This protein binds this small molecule.
Small molecule (SMILES): CC(=O)N[C@@H]1[C@@H](O)[C@H](O)[C@@H](CO)O[C@H]1O

Sequence of chain 1.A:
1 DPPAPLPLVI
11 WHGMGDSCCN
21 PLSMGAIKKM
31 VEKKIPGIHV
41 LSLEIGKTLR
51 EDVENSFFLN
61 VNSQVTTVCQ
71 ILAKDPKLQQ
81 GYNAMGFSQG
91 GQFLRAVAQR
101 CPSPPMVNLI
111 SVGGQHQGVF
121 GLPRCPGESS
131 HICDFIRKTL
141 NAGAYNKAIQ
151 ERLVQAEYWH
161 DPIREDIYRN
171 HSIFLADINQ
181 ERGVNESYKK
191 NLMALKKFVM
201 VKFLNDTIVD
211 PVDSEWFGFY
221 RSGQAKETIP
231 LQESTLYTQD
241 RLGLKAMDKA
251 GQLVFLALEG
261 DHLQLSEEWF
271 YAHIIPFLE

Binding-site contacts:
Ligand atom C5 contacts residue TYR188 of chain 1.A at 4.3 Å (hydrophobic).
Ligand atom C4 contacts residue ASN185 of chain 1.A at 4.2 Å.
Ligand atom C1 contacts residue ASN185 of chain 1.A at 1.4 Å.
Ligand atom N2 contacts residue ASN185 of chain 1.A at 2.9 Å (h-bond).
Ligand atom C1 contacts residue SER187 of chain 1.A at 3.6 Å.
Ligand atom O6 contacts residue GLN99 of chain 1.A at 3.8 Å.
Ligand atom C6 contacts residue ARG100 of chain 1.A at 4.4 Å.
Ligand atom C5 contacts residue SER187 of chain 1.A at 3.5 Å.
Ligand atom C5 contacts residue ASN185 of chain 1.A at 3.7 Å.
Ligand atom C3 contacts residue ASN185 of chain 1.A at 3.8 Å.
Ligand atom C7 contacts residue ASN185 of chain 1.A at 3.3 Å.
Ligand atom C2 contacts residue ASN185 of chain 1.A at 2.5 Å.
Ligand atom O5 contacts residue SER187 of chain 1.A at 3.2 Å (h-bond).
Ligand atom C1 contacts residue TYR188 of chain 1.A at 4.2 Å (hydrophobic).
Ligand atom C8 contacts residue ASN185 of chain 1.A at 3.3 Å.
Ligand atom C8 contacts residue VAL184 of chain 1.A at 4.4 Å (hydrophobic).
Ligand atom O6 contacts residue TYR188 of chain 1.A at 3.5 Å.
Ligand atom C6 contacts residue TYR188 of chain 1.A at 4.0 Å (hydrophobic).
Ligand atom O5 contacts residue TYR188 of chain 1.A at 3.3 Å.
Ligand atom O6 contacts residue ARG100 of chain 1.A at 3.9 Å.
Ligand atom O6 contacts residue SER187 of chain 1.A at 3.1 Å (h-bond).
Ligand atom O5 contacts residue ASN185 of chain 1.A at 2.4 Å (h-bond).
Ligand atom C6 contacts residue SER187 of chain 1.A at 3.8 Å.
Ligand atom O7 contacts residue ASN185 of chain 1.A at 4.2 Å.
Ligand atom O6 contacts residue ASN191 of chain 1.A at 4.5 Å.